A small-molecule ligand and the protein it binds are described below.
Small molecule (SMILES): NC[C@H]1O[C@H](O[C@H]2[C@H](O)[C@@H](O[C@H]3O[C@H](CO)[C@@H](O)[C@H](N)[C@H]3O)[C@H](N)C[C@@H]2N)[C@H](O)[C@@H](O)[C@@H]1O

Binding-site contacts:
Ligand atom O15 contacts residue CYS236 of chain 1.J at 3.9 Å.
Ligand atom N3 contacts residue GLU270 of chain 1.J at 2.7 Å (salt-bridge).
Ligand atom N3 contacts residue ASP166 of chain 1.J at 2.9 Å (salt-bridge).
Ligand atom C6 contacts residue PHE272 of chain 1.J at 3.2 Å (hydrophobic).
Ligand atom C7 contacts residue GLU270 of chain 1.J at 3.6 Å.
Ligand atom C17 contacts residue GLU239 of chain 1.J at 3.9 Å.
Ligand atom N2 contacts residue ASP269 of chain 1.J at 2.9 Å (salt-bridge).
Ligand atom O13 contacts residue PHE167 of chain 1.J at 3.7 Å.
Ligand atom C10 contacts residue ASP166 of chain 1.J at 3.4 Å.
Ligand atom C12 contacts residue ASP166 of chain 1.J at 3.8 Å.
Ligand atom N2 contacts residue PHE272 of chain 1.J at 3.0 Å (h-bond).
Ligand atom O10 contacts residue ASP166 of chain 1.J at 3.7 Å.
Ligand atom C9 contacts residue ASP166 of chain 1.J at 3.8 Å.
Ligand atom O13 contacts residue ASP168 of chain 1.J at 3.0 Å (salt-bridge).
Ligand atom C12 contacts residue ASP269 of chain 1.J at 3.5 Å.
Ligand atom N3 contacts residue ASP168 of chain 1.J at 2.9 Å (salt-bridge).
Ligand atom O8 contacts residue PHE272 of chain 1.J at 3.6 Å (h-bond).
Ligand atom O11 contacts residue ASP168 of chain 1.J at 3.4 Å (salt-bridge).
Ligand atom C12 contacts residue GLU270 of chain 1.J at 3.5 Å.
Ligand atom C15 contacts residue ASP168 of chain 1.J at 3.6 Å.
Ligand atom O5 contacts residue ASP166 of chain 1.J at 3.9 Å.
Ligand atom N4 contacts residue GLU239 of chain 1.J at 3.4 Å (salt-bridge).
Ligand atom N3 contacts residue PHE167 of chain 1.J at 3.7 Å.
Ligand atom C11 contacts residue ASP269 of chain 1.J at 3.3 Å.
Ligand atom C8 contacts residue ASP166 of chain 1.J at 3.5 Å.
Ligand atom C7 contacts residue ASP166 of chain 1.J at 3.5 Å.
Ligand atom O7 contacts residue ASP199 of chain 1.J at 2.6 Å (salt-bridge).
Ligand atom O14 contacts residue ASN235 of chain 1.J at 3.1 Å (h-bond).
Ligand atom N1 contacts residue PHE272 of chain 1.J at 2.8 Å (h-bond).
Ligand atom C15 contacts residue ASN235 of chain 1.J at 3.8 Å.
Ligand atom C7 contacts residue ASP168 of chain 1.J at 3.8 Å.
Ligand atom C16 contacts residue GLU239 of chain 1.J at 3.1 Å.
Ligand atom C14 contacts residue ASP168 of chain 1.J at 3.8 Å.
Ligand atom O14 contacts residue CYS236 of chain 1.J at 3.6 Å.
Ligand atom C3 contacts residue ASP199 of chain 1.J at 3.5 Å.
Ligand atom O14 contacts residue GLU239 of chain 1.J at 2.6 Å (salt-bridge).
Ligand atom O8 contacts residue ARG220 of chain 1.J at 3.8 Å.
Ligand atom C15 contacts residue GLU239 of chain 1.J at 3.9 Å.
Ligand atom C18 contacts residue GLU239 of chain 1.J at 3.3 Å.
Ligand atom C5 contacts residue PHE272 of chain 1.J at 3.6 Å (hydrophobic).

Sequence of chain 1.J:
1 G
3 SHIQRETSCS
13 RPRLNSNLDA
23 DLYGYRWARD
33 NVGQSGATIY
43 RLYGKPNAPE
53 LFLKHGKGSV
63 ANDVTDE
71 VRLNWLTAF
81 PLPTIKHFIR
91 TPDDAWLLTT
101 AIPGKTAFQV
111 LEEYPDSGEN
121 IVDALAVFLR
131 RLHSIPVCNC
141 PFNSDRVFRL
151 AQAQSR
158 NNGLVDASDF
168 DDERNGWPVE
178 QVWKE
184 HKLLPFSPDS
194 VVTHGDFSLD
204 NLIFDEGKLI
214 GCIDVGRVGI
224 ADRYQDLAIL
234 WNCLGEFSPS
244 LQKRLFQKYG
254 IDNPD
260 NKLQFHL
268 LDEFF